Binding-site contacts:
Ligand atom C15 contacts residue TRP153 of chain 1.D at 3.6 Å (hydrophobic).
Ligand atom C19 contacts residue TYR194 of chain 1.D at 3.5 Å (hydrophobic).
Ligand atom C10 contacts residue TYR194 of chain 1.D at 3.5 Å (hydrophobic).
Ligand atom C20 contacts residue GLY151 of chain 1.D at 3.3 Å.
Ligand atom C11 contacts residue TRP153 of chain 1.D at 3.8 Å (hydrophobic).
Ligand atom C9 contacts residue TRP153 of chain 1.D at 3.2 Å (hydrophobic).
Ligand atom C12 contacts residue ILE128 of chain 1.E at 3.8 Å (hydrophobic).
Ligand atom C4 contacts residue TYR201 of chain 1.D at 3.5 Å (hydrophobic).
Ligand atom C6 contacts residue LEU126 of chain 1.E at 3.8 Å (hydrophobic).
Ligand atom C13 contacts residue TRP153 of chain 1.D at 3.9 Å (hydrophobic).
Ligand atom C21 contacts residue PHE150 of chain 1.D at 3.5 Å (hydrophobic).
Ligand atom C2 contacts residue ILE128 of chain 1.E at 3.6 Å (hydrophobic).
Ligand atom C15 contacts residue ILE128 of chain 1.E at 3.7 Å (hydrophobic).
Ligand atom C21 contacts residue GLY151 of chain 1.D at 3.7 Å.
Ligand atom C18 contacts residue PHE102 of chain 1.D at 3.6 Å (hydrophobic).
Ligand atom C20 contacts residue PHE150 of chain 1.D at 3.5 Å (hydrophobic).
Ligand atom C4 contacts residue CYS197 of chain 1.D at 3.5 Å (hydrophobic).
Ligand atom C22 contacts residue TYR194 of chain 1.D at 3.7 Å (hydrophobic).
Ligand atom N1 contacts residue TRP153 of chain 1.D at 3.0 Å (h-bond).
Ligand atom O1 contacts residue ILE128 of chain 1.E at 3.7 Å.
Ligand atom C5 contacts residue ILE118 of chain 1.E at 3.3 Å (hydrophobic).
Ligand atom C1 contacts residue ILE128 of chain 1.E at 3.9 Å (hydrophobic).
Ligand atom C20 contacts residue PHE102 of chain 1.D at 3.4 Å (hydrophobic).
Ligand atom O2 contacts residue TYR201 of chain 1.D at 3.2 Å.
Ligand atom C10 contacts residue GLU203 of chain 1.D at 3.8 Å.
Ligand atom C16 contacts residue TRP153 of chain 1.D at 3.9 Å (hydrophobic).
Ligand atom O1 contacts residue TRP153 of chain 1.D at 3.5 Å.
Ligand atom O2 contacts residue TRP153 of chain 1.D at 3.1 Å (h-bond).
Ligand atom C6 contacts residue ILE118 of chain 1.E at 3.4 Å (hydrophobic).
Ligand atom C7 contacts residue CYS197 of chain 1.D at 3.5 Å (hydrophobic).
Ligand atom C21 contacts residue GLU203 of chain 1.D at 3.8 Å.
Ligand atom O1 contacts residue VAL154 of chain 1.D at 3.9 Å.
Ligand atom C3 contacts residue TRP153 of chain 1.D at 3.8 Å (hydrophobic).
Ligand atom C8 contacts residue TRP153 of chain 1.D at 3.1 Å (hydrophobic).
Ligand atom C3 contacts residue ILE128 of chain 1.E at 3.8 Å (hydrophobic).
Ligand atom C2 contacts residue LEU126 of chain 1.E at 3.8 Å (hydrophobic).
Ligand atom C17 contacts residue SER152 of chain 1.D at 3.8 Å.
Ligand atom O2 contacts residue SER152 of chain 1.D at 2.7 Å (h-bond).
Ligand atom C16 contacts residue SER152 of chain 1.D at 3.5 Å.
Ligand atom C5 contacts residue LEU126 of chain 1.E at 3.5 Å (hydrophobic).

Sequence of chain 1.E:
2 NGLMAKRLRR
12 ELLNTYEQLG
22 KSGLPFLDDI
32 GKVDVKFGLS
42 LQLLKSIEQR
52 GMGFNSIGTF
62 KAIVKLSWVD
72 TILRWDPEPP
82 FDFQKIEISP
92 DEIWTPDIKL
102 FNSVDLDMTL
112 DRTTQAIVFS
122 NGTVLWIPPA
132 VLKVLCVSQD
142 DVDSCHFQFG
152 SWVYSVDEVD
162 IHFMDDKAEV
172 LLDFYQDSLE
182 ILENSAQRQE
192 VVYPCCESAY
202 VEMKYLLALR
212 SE

Sequence of chain 1.D:
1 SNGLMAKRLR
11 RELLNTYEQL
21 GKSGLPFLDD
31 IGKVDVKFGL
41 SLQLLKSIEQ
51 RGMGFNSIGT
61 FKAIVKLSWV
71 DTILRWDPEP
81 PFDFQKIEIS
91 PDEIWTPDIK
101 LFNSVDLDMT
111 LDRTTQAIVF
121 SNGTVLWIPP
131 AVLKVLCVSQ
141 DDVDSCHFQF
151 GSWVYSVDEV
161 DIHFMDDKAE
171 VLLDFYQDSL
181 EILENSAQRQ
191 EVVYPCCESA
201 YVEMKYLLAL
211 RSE

A protein and the small-molecule ligand that binds it are described below.
Small molecule (SMILES): CN1[C@@H](CC(=O)c2ccccc2)CCC[C@H]1C[C@H](O)c1ccccc1